Sequence of chain 1.A:
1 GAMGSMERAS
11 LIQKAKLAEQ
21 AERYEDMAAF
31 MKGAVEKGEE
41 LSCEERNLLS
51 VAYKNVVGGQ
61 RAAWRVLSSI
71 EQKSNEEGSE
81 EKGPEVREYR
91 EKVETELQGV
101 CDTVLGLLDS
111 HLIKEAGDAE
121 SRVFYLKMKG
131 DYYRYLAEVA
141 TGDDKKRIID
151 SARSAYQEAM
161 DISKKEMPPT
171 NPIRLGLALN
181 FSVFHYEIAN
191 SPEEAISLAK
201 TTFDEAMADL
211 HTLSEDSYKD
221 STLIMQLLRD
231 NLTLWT

A protein and the small-molecule ligand that binds it are described below.
Small molecule (SMILES): CC(C)[C@H](NC(=O)[C@@H](NC(=O)[C@H](C)NC(=O)[C@@H]1CCCN1C(=O)[C@@H](N)Cc1ccccc1)[C@@H](C)OP(=O)(O)O)C(=O)O

Binding-site contacts:
Ligand atom O contacts residue ASN180 of chain 1.A at 2.9 Å (h-bond).
Ligand atom CG1 contacts residue NIB1 of chain 1.D at 3.8 Å.
Ligand atom C contacts residue LYS127 of chain 1.A at 3.8 Å.
Ligand atom CG1 contacts residue LEU179 of chain 1.A at 3.9 Å (hydrophobic).
Ligand atom CB contacts residue ASN231 of chain 1.A at 3.6 Å.
Ligand atom CG2 contacts residue VAL183 of chain 1.A at 3.7 Å (hydrophobic).
Ligand atom O contacts residue LYS127 of chain 1.A at 2.9 Å (salt-bridge).
Ligand atom O1P contacts residue ARG61 of chain 1.A at 2.9 Å (salt-bridge).
Ligand atom N contacts residue ASN231 of chain 1.A at 2.9 Å (h-bond).
Ligand atom OXT contacts residue LYS54 of chain 1.A at 3.6 Å.
Ligand atom CB contacts residue VAL183 of chain 1.A at 3.9 Å (hydrophobic).
Ligand atom O2P contacts residue ARG134 of chain 1.A at 2.8 Å (salt-bridge).
Ligand atom CB contacts residue TRP235 of chain 1.A at 3.9 Å (hydrophobic).
Ligand atom O contacts residue LYS54 of chain 1.A at 3.5 Å (salt-bridge).
Ligand atom C contacts residue ASN180 of chain 1.A at 3.6 Å.
Ligand atom O contacts residue LEU179 of chain 1.A at 3.5 Å.
Ligand atom CB contacts residue ASN231 of chain 1.A at 3.6 Å.
Ligand atom CG2 contacts residue ARG134 of chain 1.A at 3.8 Å.
Ligand atom P contacts residue ARG61 of chain 1.A at 3.6 Å.
Ligand atom CG1 contacts residue LEU227 of chain 1.A at 3.5 Å (hydrophobic).
Ligand atom O3P contacts residue ARG134 of chain 1.A at 2.9 Å (salt-bridge).
Ligand atom O3P contacts residue TYR135 of chain 1.A at 2.6 Å (h-bond).
Ligand atom OXT contacts residue NIB1 of chain 1.D at 3.4 Å.
Ligand atom CG2 contacts residue GLY176 of chain 1.A at 3.5 Å.
Ligand atom O1P contacts residue LYS54 of chain 1.A at 3.6 Å (salt-bridge).
Ligand atom O contacts residue ASN231 of chain 1.A at 3.0 Å (h-bond).
Ligand atom O contacts residue VAL183 of chain 1.A at 3.5 Å.
Ligand atom C contacts residue ASN231 of chain 1.A at 3.7 Å.
Ligand atom P contacts residue TYR135 of chain 1.A at 3.7 Å.
Ligand atom CA contacts residue ASN231 of chain 1.A at 3.6 Å.
Ligand atom CB contacts residue ASN180 of chain 1.A at 3.2 Å.
Ligand atom N contacts residue ASN180 of chain 1.A at 3.0 Å (h-bond).
Ligand atom CA contacts residue LEU179 of chain 1.A at 3.8 Å (hydrophobic).
Ligand atom CA contacts residue ASN180 of chain 1.A at 3.2 Å.
Ligand atom CA contacts residue ASN231 of chain 1.A at 3.8 Å.
Ligand atom CB contacts residue ARG65 of chain 1.A at 3.6 Å.
Ligand atom CG contacts residue VAL183 of chain 1.A at 3.8 Å (hydrophobic).
Ligand atom CG2 contacts residue ASN180 of chain 1.A at 3.7 Å.
Ligand atom P contacts residue ARG134 of chain 1.A at 3.8 Å.
Ligand atom O2P contacts residue ARG61 of chain 1.A at 2.9 Å (salt-bridge).